A small-molecule ligand and the protein it binds are described below.
Small molecule (SMILES): OC[C@H]1O[C@@](O)(CO)[C@H](O)[C@@H]1O

Binding-site contacts:
Ligand atom O3 contacts residue TRP179 of chain 1.B at 4.1 Å.
Ligand atom C6 contacts residue PHE66 of chain 1.A at 3.7 Å (hydrophobic).
Ligand atom O1 contacts residue MN1 of chain 1.I at 2.2 Å.
Ligand atom C1 contacts residue TRP179 of chain 1.B at 3.5 Å (hydrophobic).
Ligand atom O1 contacts residue PHE66 of chain 1.A at 3.2 Å.
Ligand atom O5 contacts residue ASN327 of chain 1.B at 3.2 Å (h-bond).
Ligand atom C5 contacts residue ASN327 of chain 1.B at 3.7 Å.
Ligand atom O5 contacts residue MN1 of chain 1.H at 4.1 Å.
Ligand atom C1 contacts residue LYS221 of chain 1.B at 3.8 Å.
Ligand atom C1 contacts residue PHE66 of chain 1.A at 3.8 Å (hydrophobic).
Ligand atom C2 contacts residue HIS257 of chain 1.B at 4.0 Å.
Ligand atom O5 contacts residue PHE66 of chain 1.A at 4.2 Å.
Ligand atom O3 contacts residue ASN327 of chain 1.B at 3.3 Å (h-bond).
Ligand atom O2 contacts residue HIS257 of chain 1.B at 3.0 Å.
Ligand atom O1 contacts residue HIS257 of chain 1.B at 3.5 Å (h-bond).
Ligand atom O4 contacts residue HIS101 of chain 1.B at 3.3 Å (h-bond).
Ligand atom O2 contacts residue MN1 of chain 1.H at 2.3 Å.
Ligand atom O2 contacts residue MN1 of chain 1.I at 2.3 Å.
Ligand atom C3 contacts residue GLU219 of chain 1.B at 3.7 Å.
Ligand atom C2 contacts residue MN1 of chain 1.I at 3.1 Å.
Ligand atom C2 contacts residue GLU219 of chain 1.B at 3.9 Å.
Ligand atom C2 contacts residue MN1 of chain 1.H at 3.4 Å.
Ligand atom O3 contacts residue MN1 of chain 1.H at 2.5 Å.
Ligand atom C4 contacts residue TRP179 of chain 1.B at 3.6 Å (hydrophobic).
Ligand atom O2 contacts residue ASP254 of chain 1.B at 3.4 Å (salt-bridge).
Ligand atom O3 contacts residue GLU219 of chain 1.B at 2.9 Å (salt-bridge).
Ligand atom O1 contacts residue LYS221 of chain 1.B at 2.8 Å (salt-bridge).
Ligand atom C2 contacts residue ASN327 of chain 1.B at 3.4 Å.
Ligand atom C1 contacts residue HIS257 of chain 1.B at 3.8 Å.
Ligand atom O2 contacts residue GLU219 of chain 1.B at 3.1 Å (salt-bridge).
Ligand atom O6 contacts residue TRP57 of chain 1.B at 3.2 Å (h-bond).
Ligand atom C2 contacts residue TRP179 of chain 1.B at 4.1 Å (hydrophobic).
Ligand atom C1 contacts residue MN1 of chain 1.I at 3.0 Å.
Ligand atom C3 contacts residue ASN327 of chain 1.B at 3.9 Å.
Ligand atom O5 contacts residue MN1 of chain 1.I at 3.5 Å.
Ligand atom C3 contacts residue MN1 of chain 1.H at 3.5 Å.
Ligand atom C3 contacts residue TRP179 of chain 1.B at 3.5 Å (hydrophobic).
Ligand atom O1 contacts residue TRP179 of chain 1.B at 4.1 Å.
Ligand atom O1 contacts residue ASP289 of chain 1.B at 3.1 Å (salt-bridge).
Ligand atom O2 contacts residue ASN327 of chain 1.B at 2.7 Å (h-bond).

Sequence of chain 1.B:
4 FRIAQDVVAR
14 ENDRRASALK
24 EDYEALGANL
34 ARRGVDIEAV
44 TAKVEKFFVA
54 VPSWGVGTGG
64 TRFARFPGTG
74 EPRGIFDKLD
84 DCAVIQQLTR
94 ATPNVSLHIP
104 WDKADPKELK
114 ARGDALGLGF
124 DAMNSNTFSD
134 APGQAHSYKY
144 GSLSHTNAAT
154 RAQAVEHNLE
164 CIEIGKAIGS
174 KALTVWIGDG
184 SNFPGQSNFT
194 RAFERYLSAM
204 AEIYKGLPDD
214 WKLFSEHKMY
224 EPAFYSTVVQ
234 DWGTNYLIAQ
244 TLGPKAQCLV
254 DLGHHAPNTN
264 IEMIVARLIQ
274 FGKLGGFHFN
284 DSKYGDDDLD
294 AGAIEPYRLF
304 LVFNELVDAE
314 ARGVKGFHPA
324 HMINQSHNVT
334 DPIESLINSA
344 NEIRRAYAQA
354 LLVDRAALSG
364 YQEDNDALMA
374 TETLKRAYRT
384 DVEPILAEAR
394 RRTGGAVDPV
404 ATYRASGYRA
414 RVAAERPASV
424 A

Sequence of chain 1.A:
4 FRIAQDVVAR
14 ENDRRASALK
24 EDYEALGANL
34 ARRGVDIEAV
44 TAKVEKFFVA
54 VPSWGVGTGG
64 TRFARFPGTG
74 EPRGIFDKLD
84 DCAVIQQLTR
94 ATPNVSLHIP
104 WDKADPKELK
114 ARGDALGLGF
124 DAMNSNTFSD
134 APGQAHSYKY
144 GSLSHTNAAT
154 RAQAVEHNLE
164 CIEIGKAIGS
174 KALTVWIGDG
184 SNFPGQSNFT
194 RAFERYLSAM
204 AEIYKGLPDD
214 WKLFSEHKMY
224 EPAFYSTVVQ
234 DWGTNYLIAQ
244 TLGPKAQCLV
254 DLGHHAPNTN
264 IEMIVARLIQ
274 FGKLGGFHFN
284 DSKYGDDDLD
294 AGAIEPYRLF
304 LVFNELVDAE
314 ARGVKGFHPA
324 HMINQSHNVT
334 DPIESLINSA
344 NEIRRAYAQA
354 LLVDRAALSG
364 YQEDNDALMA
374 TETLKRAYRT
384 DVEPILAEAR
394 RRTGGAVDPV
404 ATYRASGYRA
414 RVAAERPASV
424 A